The small molecule below binds the protein below.
Small molecule (SMILES): CC(=O)N[C@H]1[C@H](O[C@H]2[C@H](O)[C@@H](NC(C)=O)CO[C@@H]2CO)O[C@H](CO)[C@@H](O)[C@@H]1O

Sequence of chain 1.E:
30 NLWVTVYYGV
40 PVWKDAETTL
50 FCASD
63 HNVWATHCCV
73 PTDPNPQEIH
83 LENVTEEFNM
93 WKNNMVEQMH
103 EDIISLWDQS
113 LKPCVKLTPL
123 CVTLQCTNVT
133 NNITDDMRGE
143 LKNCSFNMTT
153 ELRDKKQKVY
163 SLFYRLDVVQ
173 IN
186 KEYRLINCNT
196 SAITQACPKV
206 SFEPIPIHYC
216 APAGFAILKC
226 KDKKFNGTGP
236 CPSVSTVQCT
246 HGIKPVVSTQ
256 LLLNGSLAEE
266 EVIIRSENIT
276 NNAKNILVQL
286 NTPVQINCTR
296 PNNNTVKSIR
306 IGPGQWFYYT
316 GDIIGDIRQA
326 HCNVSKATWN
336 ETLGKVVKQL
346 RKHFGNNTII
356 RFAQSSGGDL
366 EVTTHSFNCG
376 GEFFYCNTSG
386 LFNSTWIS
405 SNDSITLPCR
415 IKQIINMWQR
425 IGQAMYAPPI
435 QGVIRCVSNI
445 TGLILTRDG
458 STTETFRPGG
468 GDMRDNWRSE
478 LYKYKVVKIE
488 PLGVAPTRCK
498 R

Binding-site contacts:
Ligand atom C2 contacts residue ASN382 of chain 1.E at 2.6 Å.
Ligand atom C3 contacts residue ASN382 of chain 1.E at 3.9 Å.
Ligand atom C7 contacts residue ASN382 of chain 1.E at 3.3 Å.
Ligand atom C5 contacts residue GLN359 of chain 1.E at 4.4 Å.
Ligand atom C8 contacts residue THR369 of chain 1.E at 4.0 Å.
Ligand atom C1 contacts residue SER384 of chain 1.E at 4.0 Å.
Ligand atom O7 contacts residue NAG1 of chain 1.FA at 3.3 Å.
Ligand atom O5 contacts residue ASN382 of chain 1.E at 2.5 Å (h-bond).
Ligand atom C1 contacts residue ASN382 of chain 1.E at 1.5 Å.
Ligand atom O4 contacts residue GLN359 of chain 1.E at 3.8 Å.
Ligand atom C7 contacts residue NAG1 of chain 1.FA at 3.7 Å.
Ligand atom C4 contacts residue ASN382 of chain 1.E at 4.4 Å.
Ligand atom C8 contacts residue THR368 of chain 1.E at 3.2 Å.
Ligand atom C5 contacts residue ASN382 of chain 1.E at 3.8 Å.
Ligand atom O7 contacts residue ASN382 of chain 1.E at 3.4 Å (h-bond).
Ligand atom C8 contacts residue ASN382 of chain 1.E at 4.0 Å.
Ligand atom O3 contacts residue GLN359 of chain 1.E at 4.0 Å.
Ligand atom N2 contacts residue ASN382 of chain 1.E at 3.0 Å (h-bond).
Ligand atom C3 contacts residue GLN359 of chain 1.E at 3.6 Å.
Ligand atom C8 contacts residue NAG1 of chain 1.FA at 3.9 Å.
Ligand atom C4 contacts residue GLN359 of chain 1.E at 4.2 Å.
Ligand atom O5 contacts residue GLN359 of chain 1.E at 4.4 Å.